Sequence of chain 1.C:
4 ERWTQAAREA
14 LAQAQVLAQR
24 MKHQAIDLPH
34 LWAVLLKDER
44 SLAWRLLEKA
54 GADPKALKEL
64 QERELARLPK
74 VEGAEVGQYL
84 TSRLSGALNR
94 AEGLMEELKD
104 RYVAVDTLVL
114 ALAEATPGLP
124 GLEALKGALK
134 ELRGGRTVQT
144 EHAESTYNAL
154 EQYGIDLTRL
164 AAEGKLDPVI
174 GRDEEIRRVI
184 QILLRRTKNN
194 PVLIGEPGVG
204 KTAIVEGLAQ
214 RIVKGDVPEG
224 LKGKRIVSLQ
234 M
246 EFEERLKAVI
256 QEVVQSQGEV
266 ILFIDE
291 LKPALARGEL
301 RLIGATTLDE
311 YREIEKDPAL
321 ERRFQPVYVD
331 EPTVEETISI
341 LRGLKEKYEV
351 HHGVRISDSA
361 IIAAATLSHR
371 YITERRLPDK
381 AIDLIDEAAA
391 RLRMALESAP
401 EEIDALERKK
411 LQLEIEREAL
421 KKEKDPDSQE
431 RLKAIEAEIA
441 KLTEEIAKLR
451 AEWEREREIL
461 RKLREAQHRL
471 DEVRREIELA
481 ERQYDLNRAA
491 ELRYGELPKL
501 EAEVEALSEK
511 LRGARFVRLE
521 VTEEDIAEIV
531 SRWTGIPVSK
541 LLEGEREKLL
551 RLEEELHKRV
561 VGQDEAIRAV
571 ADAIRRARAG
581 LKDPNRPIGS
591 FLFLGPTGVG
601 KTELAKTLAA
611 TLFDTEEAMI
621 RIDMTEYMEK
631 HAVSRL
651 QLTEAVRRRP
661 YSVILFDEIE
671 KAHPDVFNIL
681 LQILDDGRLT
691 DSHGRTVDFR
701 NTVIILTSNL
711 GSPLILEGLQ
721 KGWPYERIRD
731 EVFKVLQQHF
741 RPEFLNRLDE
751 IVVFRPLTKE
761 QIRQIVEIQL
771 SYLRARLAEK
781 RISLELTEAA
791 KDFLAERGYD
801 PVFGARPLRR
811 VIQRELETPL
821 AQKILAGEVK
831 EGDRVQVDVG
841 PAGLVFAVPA

Binding-site contacts:
Ligand atom C2' contacts residue GLU603 of chain 1.C at 3.7 Å.
Ligand atom O3A contacts residue GLY598 of chain 1.C at 2.9 Å.
Ligand atom C8 contacts residue GLY598 of chain 1.C at 3.1 Å.
Ligand atom C6 contacts residue VAL561 of chain 1.C at 3.6 Å (hydrophobic).
Ligand atom N6 contacts residue VAL599 of chain 1.C at 3.1 Å (h-bond).
Ligand atom C2 contacts residue VAL561 of chain 1.C at 3.8 Å (hydrophobic).
Ligand atom N3 contacts residue ILE765 of chain 1.C at 3.7 Å.
Ligand atom N7 contacts residue GLY598 of chain 1.C at 3.7 Å.
Ligand atom C6 contacts residue ILE765 of chain 1.C at 3.8 Å (hydrophobic).
Ligand atom N3B contacts residue GLY598 of chain 1.C at 3.2 Å (h-bond).
Ligand atom N1 contacts residue VAL560 of chain 1.C at 3.5 Å.
Ligand atom O1A contacts residue THR602 of chain 1.C at 3.7 Å.
Ligand atom O1A contacts residue GLY600 of chain 1.C at 2.6 Å (h-bond).
Ligand atom PA contacts residue GLU603 of chain 1.C at 3.8 Å.
Ligand atom N6 contacts residue VAL561 of chain 1.C at 2.8 Å (h-bond).
Ligand atom O2A contacts residue THR602 of chain 1.C at 2.7 Å.
Ligand atom N3B contacts residue THR597 of chain 1.C at 3.2 Å.
Ligand atom O2A contacts residue GLU603 of chain 1.C at 2.8 Å (salt-bridge).
Ligand atom O1A contacts residue LYS601 of chain 1.C at 3.2 Å (salt-bridge).
Ligand atom C4 contacts residue ILE765 of chain 1.C at 3.5 Å (hydrophobic).
Ligand atom N7 contacts residue VAL599 of chain 1.C at 2.9 Å.
Ligand atom O3G contacts residue THR597 of chain 1.C at 3.2 Å.
Ligand atom O2B contacts residue THR602 of chain 1.C at 3.1 Å (h-bond).
Ligand atom O1G contacts residue THR597 of chain 1.C at 3.3 Å.
Ligand atom C8 contacts residue VAL599 of chain 1.C at 3.6 Å (hydrophobic).
Ligand atom C5 contacts residue ILE765 of chain 1.C at 3.5 Å (hydrophobic).
Ligand atom O1A contacts residue GLU603 of chain 1.C at 3.6 Å (salt-bridge).
Ligand atom O1B contacts residue THR602 of chain 1.C at 3.4 Å (h-bond).
Ligand atom N6 contacts residue GLY600 of chain 1.C at 3.7 Å.
Ligand atom N1 contacts residue ARG559 of chain 1.C at 3.6 Å.
Ligand atom O2G contacts residue ARG806 of chain 1.C at 3.6 Å.
Ligand atom O4' contacts residue ALA805 of chain 1.C at 3.3 Å (h-bond).
Ligand atom C8 contacts residue GLY600 of chain 1.C at 3.6 Å.
Ligand atom PB contacts residue GLY598 of chain 1.C at 3.5 Å.
Ligand atom C2 contacts residue ARG559 of chain 1.C at 3.3 Å.
Ligand atom O1A contacts residue VAL599 of chain 1.C at 3.7 Å.
Ligand atom N7 contacts residue GLY600 of chain 1.C at 3.0 Å (h-bond).
Ligand atom N1 contacts residue VAL561 of chain 1.C at 2.8 Å (h-bond).
Ligand atom PG contacts residue THR597 of chain 1.C at 3.4 Å.
Ligand atom O3G contacts residue ARG806 of chain 1.C at 3.0 Å.

The small molecule below binds the protein below.
Small molecule (SMILES): Nc1ncnc2c1ncn2[C@@H]1O[C@H](CO[P](=O)(O)O[P](=O)(O)NP(=O)(O)O)[C@@H](O)[C@H]1O